Sequence of chain 1.A:
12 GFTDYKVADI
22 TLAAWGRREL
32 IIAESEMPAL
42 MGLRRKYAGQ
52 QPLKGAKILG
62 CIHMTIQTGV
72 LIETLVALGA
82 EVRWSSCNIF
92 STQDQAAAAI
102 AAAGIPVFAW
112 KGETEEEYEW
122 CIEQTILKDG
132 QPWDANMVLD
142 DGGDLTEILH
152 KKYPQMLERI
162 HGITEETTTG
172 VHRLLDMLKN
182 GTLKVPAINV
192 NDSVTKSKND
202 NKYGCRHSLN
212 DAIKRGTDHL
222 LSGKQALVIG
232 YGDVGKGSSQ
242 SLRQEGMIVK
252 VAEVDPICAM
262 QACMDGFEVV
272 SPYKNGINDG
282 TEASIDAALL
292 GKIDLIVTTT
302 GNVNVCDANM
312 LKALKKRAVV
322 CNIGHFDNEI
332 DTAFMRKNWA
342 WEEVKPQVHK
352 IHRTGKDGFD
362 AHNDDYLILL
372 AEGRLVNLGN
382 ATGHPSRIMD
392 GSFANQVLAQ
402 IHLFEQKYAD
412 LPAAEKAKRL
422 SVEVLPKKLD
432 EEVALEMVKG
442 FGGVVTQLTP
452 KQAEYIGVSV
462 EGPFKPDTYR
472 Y

Binding-site contacts:
Ligand atom O3 contacts residue THR14 of chain 1.A at 3.8 Å.
Ligand atom C2 contacts residue TYR16 of chain 1.A at 3.6 Å (hydrophobic).
Ligand atom O1 contacts residue LYS17 of chain 1.A at 3.9 Å.
Ligand atom C3 contacts residue THR14 of chain 1.A at 3.4 Å.
Ligand atom O1 contacts residue BU11 of chain 1.G at 3.4 Å (h-bond).
Ligand atom C1 contacts residue LYS17 of chain 1.A at 4.3 Å.
Ligand atom C1 contacts residue TYR16 of chain 1.A at 3.8 Å (hydrophobic).
Ligand atom C3 contacts residue TYR16 of chain 1.A at 3.2 Å (hydrophobic).
Ligand atom O3 contacts residue TYR16 of chain 1.A at 4.0 Å.

The small molecule below binds the protein below.
Small molecule (SMILES): OCCCO